The protein below binds the small molecule below.
Small molecule (SMILES): CC(=O)N[C@@H]1[C@@H](O)[C@H](O)[C@@H](CO)O[C@H]1O

Sequence of chain 1.C:
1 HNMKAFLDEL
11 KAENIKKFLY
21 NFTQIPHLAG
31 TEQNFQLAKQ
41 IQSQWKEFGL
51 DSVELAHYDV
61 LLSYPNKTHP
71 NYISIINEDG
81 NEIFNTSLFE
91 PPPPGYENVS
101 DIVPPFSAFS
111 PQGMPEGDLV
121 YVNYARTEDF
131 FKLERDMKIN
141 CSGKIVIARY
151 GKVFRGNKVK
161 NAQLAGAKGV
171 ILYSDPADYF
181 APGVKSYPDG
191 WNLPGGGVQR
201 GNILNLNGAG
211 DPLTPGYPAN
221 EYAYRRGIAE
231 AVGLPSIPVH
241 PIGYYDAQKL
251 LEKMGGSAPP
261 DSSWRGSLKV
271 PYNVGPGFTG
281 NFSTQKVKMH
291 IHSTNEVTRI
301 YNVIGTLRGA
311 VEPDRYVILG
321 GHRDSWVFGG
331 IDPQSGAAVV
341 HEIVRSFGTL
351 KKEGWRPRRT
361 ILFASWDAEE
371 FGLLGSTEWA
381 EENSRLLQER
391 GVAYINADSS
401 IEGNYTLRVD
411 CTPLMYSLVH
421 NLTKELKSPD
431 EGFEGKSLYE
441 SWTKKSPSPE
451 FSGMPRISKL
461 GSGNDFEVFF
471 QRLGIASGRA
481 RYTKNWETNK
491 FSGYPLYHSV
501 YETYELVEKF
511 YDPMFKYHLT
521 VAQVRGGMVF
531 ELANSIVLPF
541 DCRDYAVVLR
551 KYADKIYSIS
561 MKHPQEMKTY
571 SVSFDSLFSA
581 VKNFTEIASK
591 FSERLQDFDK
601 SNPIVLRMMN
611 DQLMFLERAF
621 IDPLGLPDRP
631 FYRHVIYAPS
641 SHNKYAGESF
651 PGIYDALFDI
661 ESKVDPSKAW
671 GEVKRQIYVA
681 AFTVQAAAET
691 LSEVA

Binding-site contacts:
Ligand atom C1 contacts residue SER579 of chain 1.D at 4.4 Å.
Ligand atom C5 contacts residue SER579 of chain 1.D at 3.3 Å.
Ligand atom O4 contacts residue SER579 of chain 1.D at 4.0 Å.
Ligand atom C6 contacts residue SER576 of chain 1.D at 4.4 Å.
Ligand atom O5 contacts residue GLN685 of chain 1.D at 3.1 Å (h-bond).
Ligand atom C3 contacts residue SER579 of chain 1.D at 4.5 Å.
Ligand atom O5 contacts residue SER579 of chain 1.D at 3.2 Å (h-bond).
Ligand atom C5 contacts residue GLN685 of chain 1.D at 3.5 Å.
Ligand atom C1 contacts residue GLN685 of chain 1.D at 3.7 Å.
Ligand atom C4 contacts residue ASN583 of chain 1.D at 4.2 Å.
Ligand atom C2 contacts residue ASN583 of chain 1.D at 2.5 Å.
Ligand atom C6 contacts residue SER579 of chain 1.D at 2.9 Å.
Ligand atom C6 contacts residue ALA580 of chain 1.D at 3.7 Å (hydrophobic).
Ligand atom C1 contacts residue ASN583 of chain 1.D at 1.5 Å.
Ligand atom O6 contacts residue SER579 of chain 1.D at 4.2 Å.
Ligand atom O6 contacts residue TYR222 of chain 1.C at 3.6 Å.
Ligand atom O5 contacts residue ASN583 of chain 1.D at 2.4 Å (h-bond).
Ligand atom O5 contacts residue ALA580 of chain 1.D at 4.3 Å.
Ligand atom O6 contacts residue GLN685 of chain 1.D at 3.6 Å.
Ligand atom C5 contacts residue ASN583 of chain 1.D at 3.7 Å.
Ligand atom C6 contacts residue GLN685 of chain 1.D at 3.5 Å.
Ligand atom N2 contacts residue ASN583 of chain 1.D at 3.0 Å (h-bond).
Ligand atom C4 contacts residue SER579 of chain 1.D at 3.3 Å.
Ligand atom C7 contacts residue ASN583 of chain 1.D at 4.1 Å.
Ligand atom C6 contacts residue ASN583 of chain 1.D at 4.5 Å.
Ligand atom C3 contacts residue ASN583 of chain 1.D at 3.8 Å.

Sequence of chain 1.D:
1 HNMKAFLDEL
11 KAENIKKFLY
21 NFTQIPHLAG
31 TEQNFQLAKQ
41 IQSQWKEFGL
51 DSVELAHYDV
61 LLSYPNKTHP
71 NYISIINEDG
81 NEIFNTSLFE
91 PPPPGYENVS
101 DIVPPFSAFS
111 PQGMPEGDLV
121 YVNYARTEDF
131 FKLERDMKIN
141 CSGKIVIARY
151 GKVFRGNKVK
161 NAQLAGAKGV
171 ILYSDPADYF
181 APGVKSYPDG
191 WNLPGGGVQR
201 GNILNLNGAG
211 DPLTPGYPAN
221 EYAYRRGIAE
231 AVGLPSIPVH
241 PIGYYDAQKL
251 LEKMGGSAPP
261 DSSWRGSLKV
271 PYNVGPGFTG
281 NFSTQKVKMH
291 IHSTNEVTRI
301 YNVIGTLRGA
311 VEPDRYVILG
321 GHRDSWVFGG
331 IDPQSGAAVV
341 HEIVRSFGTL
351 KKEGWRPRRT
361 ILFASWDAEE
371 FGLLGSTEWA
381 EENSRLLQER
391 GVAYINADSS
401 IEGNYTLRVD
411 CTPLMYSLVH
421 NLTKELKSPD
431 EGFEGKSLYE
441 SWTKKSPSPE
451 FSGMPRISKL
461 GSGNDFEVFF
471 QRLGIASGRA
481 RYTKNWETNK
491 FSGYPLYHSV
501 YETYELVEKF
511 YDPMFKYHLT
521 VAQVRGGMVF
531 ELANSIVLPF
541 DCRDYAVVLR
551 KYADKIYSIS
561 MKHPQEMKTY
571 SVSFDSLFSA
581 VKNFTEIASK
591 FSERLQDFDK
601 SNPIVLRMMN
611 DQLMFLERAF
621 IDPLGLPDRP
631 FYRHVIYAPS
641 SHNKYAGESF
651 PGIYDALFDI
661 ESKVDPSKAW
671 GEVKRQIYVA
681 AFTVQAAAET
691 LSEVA